Binding-site contacts:
Ligand atom OE1 contacts residue VAL4 of chain 4.E at 3.3 Å (h-bond).
Ligand atom C contacts residue VAL4 of chain 4.E at 4.5 Å (hydrophobic).
Ligand atom CA contacts residue VAL4 of chain 4.E at 4.0 Å (hydrophobic).
Ligand atom CA contacts residue ALA2 of chain 4.E at 3.8 Å (hydrophobic).
Ligand atom N contacts residue ALA2 of chain 4.E at 4.3 Å.
Ligand atom C contacts residue VAL4 of chain 4.E at 4.4 Å (hydrophobic).
Ligand atom C contacts residue VAL4 of chain 4.E at 3.5 Å (hydrophobic).
Ligand atom OG contacts residue GLN3 of chain 4.E at 3.3 Å (h-bond).
Ligand atom CA contacts residue ALA2 of chain 4.E at 3.4 Å (hydrophobic).
Ligand atom CD contacts residue VAL4 of chain 4.E at 3.8 Å (hydrophobic).
Ligand atom N contacts residue ALA2 of chain 4.E at 2.8 Å (h-bond).
Ligand atom CG1 contacts residue GLN3 of chain 4.E at 3.0 Å.
Ligand atom CG2 contacts residue VAL4 of chain 4.E at 3.4 Å (hydrophobic).
Ligand atom N contacts residue VAL4 of chain 4.E at 4.1 Å.
Ligand atom O contacts residue GLN3 of chain 4.E at 3.0 Å (h-bond).
Ligand atom CB contacts residue ALA2 of chain 4.E at 3.5 Å (hydrophobic).
Ligand atom CB contacts residue VAL4 of chain 4.E at 4.2 Å (hydrophobic).
Ligand atom CA contacts residue GLN3 of chain 4.E at 4.3 Å.
Ligand atom CG2 contacts residue GLN3 of chain 4.E at 3.9 Å.
Ligand atom O contacts residue VAL4 of chain 4.E at 4.2 Å.
Ligand atom C contacts residue ALA2 of chain 4.E at 3.6 Å (hydrophobic).
Ligand atom CB contacts residue VAL4 of chain 4.E at 4.0 Å (hydrophobic).
Ligand atom CB contacts residue GLN3 of chain 4.E at 3.6 Å.
Ligand atom OE2 contacts residue VAL4 of chain 4.E at 3.6 Å.
Ligand atom N contacts residue VAL4 of chain 4.E at 3.0 Å (h-bond).
Ligand atom C contacts residue ALA2 of chain 4.E at 4.2 Å (hydrophobic).
Ligand atom CG2 contacts residue SER5 of chain 4.E at 3.2 Å.
Ligand atom C contacts residue GLN3 of chain 4.E at 3.8 Å.
Ligand atom CG2 contacts residue ALA2 of chain 4.E at 4.3 Å (hydrophobic).
Ligand atom CB contacts residue ALA2 of chain 4.E at 4.0 Å (hydrophobic).
Ligand atom CA contacts residue VAL4 of chain 4.E at 3.5 Å (hydrophobic).
Ligand atom CB contacts residue GLN3 of chain 4.E at 4.1 Å.
Ligand atom N contacts residue GLN3 of chain 4.E at 4.5 Å.
Ligand atom O contacts residue VAL4 of chain 4.E at 4.4 Å.

Sequence of chain 4.E:
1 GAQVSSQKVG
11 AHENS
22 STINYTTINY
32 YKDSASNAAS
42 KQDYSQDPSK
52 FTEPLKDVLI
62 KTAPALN

This protein binds this small molecule.
Small molecule (SMILES): CC[C@H](C)[C@H](N)C(=O)N[C@@H](CO)C(=O)N[C@@H](CCC(=O)O)C(=O)N[C@H](C=O)C(C)C